This protein binds this small molecule.
Small molecule (SMILES): C[C@]12C[C@H](O)[C@H]3[C@@H](CCC4=CC(=O)CC[C@@]43C)[C@@H]1CC[C@@H]2C(=O)CO

Sequence of chain 1.A:
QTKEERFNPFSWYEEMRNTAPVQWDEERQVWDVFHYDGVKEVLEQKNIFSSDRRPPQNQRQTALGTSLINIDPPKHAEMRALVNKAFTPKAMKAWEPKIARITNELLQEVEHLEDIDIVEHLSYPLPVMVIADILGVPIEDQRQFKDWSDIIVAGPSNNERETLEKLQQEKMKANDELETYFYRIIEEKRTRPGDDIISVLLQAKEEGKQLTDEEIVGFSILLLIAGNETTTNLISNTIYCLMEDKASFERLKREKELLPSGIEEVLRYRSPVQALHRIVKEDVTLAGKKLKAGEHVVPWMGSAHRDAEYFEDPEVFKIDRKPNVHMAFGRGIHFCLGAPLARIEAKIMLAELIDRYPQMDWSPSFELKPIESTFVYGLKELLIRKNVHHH

Binding-site contacts:
Ligand atom C2 contacts residue C0R1 of chain 1.G at 3.9 Å.
Ligand atom C12 contacts residue ILE241 of chain 1.A at 3.9 Å (hydrophobic).
Ligand atom C21 contacts residue C0R1 of chain 1.E at 3.5 Å.
Ligand atom O3 contacts residue HEM1 of chain 1.C at 4.0 Å.
Ligand atom C16 contacts residue C0R1 of chain 1.F at 3.5 Å.
Ligand atom C9 contacts residue C0R1 of chain 1.G at 4.0 Å.
Ligand atom C11 contacts residue ILE241 of chain 1.A at 3.4 Å (hydrophobic).
Ligand atom O4 contacts residue ALA242 of chain 1.A at 4.0 Å.
Ligand atom C7 contacts residue C0R1 of chain 1.G at 4.0 Å.
Ligand atom C13 contacts residue C0R1 of chain 1.E at 3.9 Å.
Ligand atom C16 contacts residue VAL289 of chain 1.A at 3.9 Å (hydrophobic).
Ligand atom C3 contacts residue C0R1 of chain 1.G at 3.9 Å.
Ligand atom C1 contacts residue ILE241 of chain 1.A at 4.1 Å (hydrophobic).
Ligand atom C15 contacts residue VAL392 of chain 1.A at 4.1 Å (hydrophobic).
Ligand atom C8 contacts residue VAL392 of chain 1.A at 3.6 Å (hydrophobic).
Ligand atom C17 contacts residue C0R1 of chain 1.E at 3.9 Å.
Ligand atom O4 contacts residue ILE85 of chain 1.A at 3.8 Å.
Ligand atom O3 contacts residue VAL289 of chain 1.A at 3.6 Å.
Ligand atom C18 contacts residue THR246 of chain 1.A at 3.9 Å.
Ligand atom C6 contacts residue VAL392 of chain 1.A at 3.8 Å (hydrophobic).
Ligand atom C2 contacts residue ILE168 of chain 1.A at 3.6 Å (hydrophobic).
Ligand atom O1 contacts residue LYS187 of chain 1.A at 2.8 Å (salt-bridge).
Ligand atom O1 contacts residue VAL169 of chain 1.A at 4.0 Å.
Ligand atom C21 contacts residue ILE85 of chain 1.A at 3.6 Å (hydrophobic).
Ligand atom C1 contacts residue C0R1 of chain 1.G at 3.7 Å.
Ligand atom O1 contacts residue C0R1 of chain 1.G at 3.2 Å.
Ligand atom C21 contacts residue ALA242 of chain 1.A at 4.0 Å (hydrophobic).
Ligand atom C3 contacts residue ILE168 of chain 1.A at 4.0 Å (hydrophobic).
Ligand atom C11 contacts residue C0R1 of chain 1.E at 4.0 Å.
Ligand atom C12 contacts residue C0R1 of chain 1.E at 3.0 Å.
Ligand atom C2 contacts residue VAL169 of chain 1.A at 3.6 Å (hydrophobic).
Ligand atom C18 contacts residue VAL289 of chain 1.A at 3.6 Å (hydrophobic).
Ligand atom O2 contacts residue ILE241 of chain 1.A at 3.4 Å (h-bond).
Ligand atom C15 contacts residue C0R1 of chain 1.F at 3.9 Å.
Ligand atom C3 contacts residue LYS187 of chain 1.A at 4.0 Å.
Ligand atom O3 contacts residue LEU292 of chain 1.A at 3.6 Å.
Ligand atom C7 contacts residue VAL392 of chain 1.A at 3.8 Å (hydrophobic).
Ligand atom O1 contacts residue ILE168 of chain 1.A at 3.5 Å (h-bond).
Ligand atom O4 contacts residue HEM1 of chain 1.C at 3.0 Å (h-bond).
Ligand atom C19 contacts residue GLU245 of chain 1.A at 3.1 Å.